Sequence of chain 1.B:
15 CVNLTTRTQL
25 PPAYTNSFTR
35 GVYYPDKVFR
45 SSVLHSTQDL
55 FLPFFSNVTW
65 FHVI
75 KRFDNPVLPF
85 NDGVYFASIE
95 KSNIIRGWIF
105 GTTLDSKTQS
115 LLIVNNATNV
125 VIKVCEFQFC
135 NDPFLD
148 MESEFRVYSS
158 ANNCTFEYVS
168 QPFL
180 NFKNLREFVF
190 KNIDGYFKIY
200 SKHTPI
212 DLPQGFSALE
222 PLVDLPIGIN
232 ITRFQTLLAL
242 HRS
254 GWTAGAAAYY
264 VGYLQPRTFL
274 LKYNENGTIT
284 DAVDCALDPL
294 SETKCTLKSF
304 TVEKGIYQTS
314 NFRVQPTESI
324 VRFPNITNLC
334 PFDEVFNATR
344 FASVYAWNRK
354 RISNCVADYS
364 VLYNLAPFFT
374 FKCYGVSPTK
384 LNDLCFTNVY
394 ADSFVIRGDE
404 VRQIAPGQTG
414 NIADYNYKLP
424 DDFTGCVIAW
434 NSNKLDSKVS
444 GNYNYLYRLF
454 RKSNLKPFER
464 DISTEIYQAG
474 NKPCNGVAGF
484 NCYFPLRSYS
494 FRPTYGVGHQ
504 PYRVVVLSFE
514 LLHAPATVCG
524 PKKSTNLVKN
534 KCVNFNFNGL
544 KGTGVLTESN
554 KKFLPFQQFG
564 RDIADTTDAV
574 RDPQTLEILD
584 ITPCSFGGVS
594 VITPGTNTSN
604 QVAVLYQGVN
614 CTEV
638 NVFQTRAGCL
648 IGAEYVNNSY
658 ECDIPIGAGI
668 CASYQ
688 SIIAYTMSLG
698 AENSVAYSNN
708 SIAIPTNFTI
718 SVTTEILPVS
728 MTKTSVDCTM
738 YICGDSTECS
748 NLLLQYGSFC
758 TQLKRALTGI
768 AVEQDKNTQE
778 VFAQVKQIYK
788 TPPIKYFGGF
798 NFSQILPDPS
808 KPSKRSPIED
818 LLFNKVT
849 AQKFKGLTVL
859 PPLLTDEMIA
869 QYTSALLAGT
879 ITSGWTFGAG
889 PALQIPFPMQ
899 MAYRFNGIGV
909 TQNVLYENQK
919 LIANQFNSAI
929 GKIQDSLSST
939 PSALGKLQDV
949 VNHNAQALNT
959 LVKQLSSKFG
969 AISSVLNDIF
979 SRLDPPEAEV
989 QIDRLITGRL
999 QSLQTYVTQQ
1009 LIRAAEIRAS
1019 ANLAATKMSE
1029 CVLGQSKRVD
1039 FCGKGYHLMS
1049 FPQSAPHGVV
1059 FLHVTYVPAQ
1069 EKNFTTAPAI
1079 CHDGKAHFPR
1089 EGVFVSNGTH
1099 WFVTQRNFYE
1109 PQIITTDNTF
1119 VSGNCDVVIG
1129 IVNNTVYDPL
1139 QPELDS

Binding-site contacts:
Ligand atom O7 contacts residue TYR793 of chain 1.A at 3.1 Å.
Ligand atom N2 contacts residue TYR793 of chain 1.A at 4.3 Å.
Ligand atom N2 contacts residue ASN706 of chain 1.B at 3.0 Å (h-bond).
Ligand atom C2 contacts residue TYR793 of chain 1.A at 4.2 Å (hydrophobic).
Ligand atom C5 contacts residue ASN706 of chain 1.B at 3.6 Å.
Ligand atom C7 contacts residue TYR793 of chain 1.A at 3.8 Å (hydrophobic).
Ligand atom C7 contacts residue ASN706 of chain 1.B at 3.0 Å.
Ligand atom O5 contacts residue ASN706 of chain 1.B at 2.3 Å (h-bond).
Ligand atom C8 contacts residue ASN706 of chain 1.B at 4.4 Å.
Ligand atom O6 contacts residue ASN706 of chain 1.B at 4.4 Å.
Ligand atom C2 contacts residue ASN706 of chain 1.B at 2.4 Å.
Ligand atom O7 contacts residue ASN706 of chain 1.B at 2.6 Å (h-bond).
Ligand atom C1 contacts residue ASN706 of chain 1.B at 1.4 Å.
Ligand atom C4 contacts residue ASN706 of chain 1.B at 4.2 Å.
Ligand atom C3 contacts residue ASN706 of chain 1.B at 3.8 Å.

Sequence of chain 1.A:
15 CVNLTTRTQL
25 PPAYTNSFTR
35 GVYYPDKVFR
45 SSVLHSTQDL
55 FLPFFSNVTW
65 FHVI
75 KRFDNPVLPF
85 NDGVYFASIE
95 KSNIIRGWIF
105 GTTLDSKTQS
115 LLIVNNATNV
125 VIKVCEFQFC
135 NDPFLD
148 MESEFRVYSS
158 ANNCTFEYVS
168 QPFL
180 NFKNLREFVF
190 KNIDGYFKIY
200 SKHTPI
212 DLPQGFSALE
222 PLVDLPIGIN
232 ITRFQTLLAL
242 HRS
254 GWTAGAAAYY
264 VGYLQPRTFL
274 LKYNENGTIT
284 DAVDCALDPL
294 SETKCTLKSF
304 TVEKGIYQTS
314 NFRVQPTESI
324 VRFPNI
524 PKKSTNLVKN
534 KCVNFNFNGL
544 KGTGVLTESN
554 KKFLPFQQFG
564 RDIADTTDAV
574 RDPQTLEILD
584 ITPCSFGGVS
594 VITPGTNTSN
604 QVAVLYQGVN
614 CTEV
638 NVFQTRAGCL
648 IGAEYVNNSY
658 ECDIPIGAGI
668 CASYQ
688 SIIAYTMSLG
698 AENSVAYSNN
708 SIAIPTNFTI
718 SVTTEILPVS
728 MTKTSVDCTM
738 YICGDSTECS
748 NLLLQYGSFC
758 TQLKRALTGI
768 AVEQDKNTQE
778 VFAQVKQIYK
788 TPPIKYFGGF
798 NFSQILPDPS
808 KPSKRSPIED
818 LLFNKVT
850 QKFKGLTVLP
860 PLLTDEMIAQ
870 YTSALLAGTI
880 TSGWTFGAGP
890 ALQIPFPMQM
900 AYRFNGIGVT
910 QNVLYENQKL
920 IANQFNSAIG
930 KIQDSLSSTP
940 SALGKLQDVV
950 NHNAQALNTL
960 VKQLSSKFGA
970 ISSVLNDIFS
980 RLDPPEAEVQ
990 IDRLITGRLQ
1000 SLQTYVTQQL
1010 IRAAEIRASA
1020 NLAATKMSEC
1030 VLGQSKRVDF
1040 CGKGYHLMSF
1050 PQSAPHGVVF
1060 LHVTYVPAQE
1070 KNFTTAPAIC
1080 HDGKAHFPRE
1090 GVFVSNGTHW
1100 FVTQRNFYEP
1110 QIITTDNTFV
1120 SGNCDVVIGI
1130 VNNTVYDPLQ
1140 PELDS

A protein and the small-molecule ligand that binds it are described below.
Small molecule (SMILES): CC(=O)N[C@@H]1[C@@H](O)[C@H](O)[C@@H](CO)O[C@H]1O